Sequence of chain 1.A:
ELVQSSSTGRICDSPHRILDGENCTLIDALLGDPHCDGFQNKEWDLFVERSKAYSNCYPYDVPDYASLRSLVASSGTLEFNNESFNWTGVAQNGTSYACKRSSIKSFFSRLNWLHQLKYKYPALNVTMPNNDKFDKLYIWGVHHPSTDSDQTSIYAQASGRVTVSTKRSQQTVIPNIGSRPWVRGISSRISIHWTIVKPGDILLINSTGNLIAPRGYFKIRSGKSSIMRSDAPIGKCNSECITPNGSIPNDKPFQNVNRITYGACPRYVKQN

The protein below binds the small molecule below.
Small molecule (SMILES): CC(=O)N[C@H]1[C@H](O[C@H]2[C@H](O)[C@@H](NC(C)=O)CO[C@@H]2CO)O[C@H](CO)[C@@H](O[C@@H]2O[C@H](CO)[C@@H](O)[C@H](O)[C@@H]2O)[C@@H]1O

Binding-site contacts:
Ligand atom C5 contacts residue ASN97 of chain 1.A at 3.7 Å.
Ligand atom N2 contacts residue ASN97 of chain 1.A at 2.9 Å (h-bond).
Ligand atom C1 contacts residue ASN97 of chain 1.A at 1.4 Å.
Ligand atom N2 contacts residue GLN96 of chain 1.A at 3.8 Å.
Ligand atom C7 contacts residue GLN96 of chain 1.A at 4.3 Å.
Ligand atom C4 contacts residue ASN97 of chain 1.A at 4.3 Å.
Ligand atom C2 contacts residue ASN97 of chain 1.A at 2.5 Å.
Ligand atom O7 contacts residue GLN96 of chain 1.A at 3.6 Å.
Ligand atom C1 contacts residue ARG219 of chain 1.A at 4.4 Å.
Ligand atom O7 contacts residue ASN97 of chain 1.A at 4.4 Å.
Ligand atom O5 contacts residue ASN97 of chain 1.A at 2.4 Å (h-bond).
Ligand atom C7 contacts residue ASN97 of chain 1.A at 3.6 Å.
Ligand atom C3 contacts residue ASN97 of chain 1.A at 3.8 Å.
Ligand atom C8 contacts residue ASN97 of chain 1.A at 3.9 Å.